Sequence of chain 6.X:
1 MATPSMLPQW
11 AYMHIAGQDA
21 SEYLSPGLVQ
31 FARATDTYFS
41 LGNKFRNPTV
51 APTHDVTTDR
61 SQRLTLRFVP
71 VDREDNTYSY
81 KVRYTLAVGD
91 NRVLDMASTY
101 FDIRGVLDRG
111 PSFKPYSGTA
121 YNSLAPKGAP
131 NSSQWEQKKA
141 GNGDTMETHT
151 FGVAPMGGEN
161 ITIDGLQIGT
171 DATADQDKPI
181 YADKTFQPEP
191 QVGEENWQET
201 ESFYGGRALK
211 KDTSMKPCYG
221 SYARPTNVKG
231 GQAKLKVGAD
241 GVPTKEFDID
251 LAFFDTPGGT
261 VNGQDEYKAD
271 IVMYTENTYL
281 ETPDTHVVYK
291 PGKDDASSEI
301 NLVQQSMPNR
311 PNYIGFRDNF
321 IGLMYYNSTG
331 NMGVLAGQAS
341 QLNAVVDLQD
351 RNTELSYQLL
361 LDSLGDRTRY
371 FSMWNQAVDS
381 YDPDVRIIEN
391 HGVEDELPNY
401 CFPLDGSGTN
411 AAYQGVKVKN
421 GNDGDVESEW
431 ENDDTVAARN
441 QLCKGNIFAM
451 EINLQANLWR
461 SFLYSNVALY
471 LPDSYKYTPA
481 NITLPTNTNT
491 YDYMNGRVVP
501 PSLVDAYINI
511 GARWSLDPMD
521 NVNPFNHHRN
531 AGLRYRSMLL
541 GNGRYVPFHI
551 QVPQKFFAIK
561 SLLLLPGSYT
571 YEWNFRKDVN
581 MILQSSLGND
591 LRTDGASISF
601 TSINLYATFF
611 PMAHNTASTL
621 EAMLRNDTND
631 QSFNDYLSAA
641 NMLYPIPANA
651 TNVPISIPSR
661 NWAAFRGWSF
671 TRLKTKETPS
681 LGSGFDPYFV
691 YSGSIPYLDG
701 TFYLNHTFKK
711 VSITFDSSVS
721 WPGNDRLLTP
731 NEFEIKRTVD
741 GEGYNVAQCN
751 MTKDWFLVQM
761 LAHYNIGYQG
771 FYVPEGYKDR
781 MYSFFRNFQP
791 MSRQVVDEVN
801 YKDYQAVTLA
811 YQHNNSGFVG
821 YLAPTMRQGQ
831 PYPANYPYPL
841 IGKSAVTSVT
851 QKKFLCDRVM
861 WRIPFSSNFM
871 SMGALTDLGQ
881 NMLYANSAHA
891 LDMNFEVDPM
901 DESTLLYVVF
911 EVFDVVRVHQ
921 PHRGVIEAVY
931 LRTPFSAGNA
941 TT

Sequence of chain 6.V:
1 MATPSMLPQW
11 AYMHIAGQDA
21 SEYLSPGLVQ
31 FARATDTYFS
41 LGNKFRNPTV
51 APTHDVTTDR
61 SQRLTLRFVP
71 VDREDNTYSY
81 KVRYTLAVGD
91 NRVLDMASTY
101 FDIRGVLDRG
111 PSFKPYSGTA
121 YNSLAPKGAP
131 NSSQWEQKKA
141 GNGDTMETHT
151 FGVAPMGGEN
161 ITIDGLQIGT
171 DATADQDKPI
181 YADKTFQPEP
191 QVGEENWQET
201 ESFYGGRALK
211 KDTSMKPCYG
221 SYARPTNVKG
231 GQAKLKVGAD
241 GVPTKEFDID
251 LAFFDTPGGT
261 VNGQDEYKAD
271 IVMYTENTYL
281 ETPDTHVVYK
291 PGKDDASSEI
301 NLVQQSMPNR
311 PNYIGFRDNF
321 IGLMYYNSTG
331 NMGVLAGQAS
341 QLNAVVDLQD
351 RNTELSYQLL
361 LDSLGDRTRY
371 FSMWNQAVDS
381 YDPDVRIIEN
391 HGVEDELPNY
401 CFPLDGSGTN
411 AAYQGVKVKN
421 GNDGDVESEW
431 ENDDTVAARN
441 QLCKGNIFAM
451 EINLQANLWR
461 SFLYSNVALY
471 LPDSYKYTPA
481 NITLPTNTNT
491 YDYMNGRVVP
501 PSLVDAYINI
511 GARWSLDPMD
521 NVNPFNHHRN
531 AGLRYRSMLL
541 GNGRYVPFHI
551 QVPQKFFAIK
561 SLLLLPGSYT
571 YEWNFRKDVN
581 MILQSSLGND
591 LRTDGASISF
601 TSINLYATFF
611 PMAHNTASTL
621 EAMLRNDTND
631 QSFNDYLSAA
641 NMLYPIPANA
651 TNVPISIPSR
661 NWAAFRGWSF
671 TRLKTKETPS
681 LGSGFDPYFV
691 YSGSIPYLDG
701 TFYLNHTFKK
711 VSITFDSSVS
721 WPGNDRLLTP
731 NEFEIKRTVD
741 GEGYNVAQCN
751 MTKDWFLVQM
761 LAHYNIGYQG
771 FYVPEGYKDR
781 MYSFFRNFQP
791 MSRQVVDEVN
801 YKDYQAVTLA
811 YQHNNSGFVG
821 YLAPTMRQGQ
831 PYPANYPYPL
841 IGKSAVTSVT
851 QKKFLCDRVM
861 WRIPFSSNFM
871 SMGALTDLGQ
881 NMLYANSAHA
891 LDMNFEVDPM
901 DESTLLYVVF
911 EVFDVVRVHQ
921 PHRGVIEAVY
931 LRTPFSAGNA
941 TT

Binding-site contacts:
Ligand atom C contacts residue ARG666 of chain 6.X at 3.7 Å.
Ligand atom N contacts residue SER871 of chain 6.X at 3.6 Å.
Ligand atom C contacts residue ASN634 of chain 6.X at 3.8 Å.
Ligand atom CD1 contacts residue ARG46 of chain 6.V at 3.9 Å.
Ligand atom OG contacts residue ARG46 of chain 6.V at 3.2 Å.
Ligand atom CD2 contacts residue ALA20 of chain 6.V at 3.8 Å (hydrophobic).
Ligand atom OD1 contacts residue ASN634 of chain 6.X at 3.2 Å (h-bond).
Ligand atom N contacts residue ARG666 of chain 6.X at 3.4 Å.
Ligand atom CG contacts residue ASN634 of chain 6.X at 3.9 Å.
Ligand atom CD1 contacts residue ARG33 of chain 6.V at 3.8 Å.
Ligand atom N contacts residue ARG666 of chain 6.X at 3.4 Å (salt-bridge).
Ligand atom CA contacts residue ARG666 of chain 6.X at 3.6 Å.
Ligand atom CB contacts residue PHE913 of chain 6.X at 3.9 Å (hydrophobic).
Ligand atom O contacts residue ALA874 of chain 6.X at 3.7 Å.
Ligand atom CE1 contacts residue ARG46 of chain 6.V at 3.7 Å.
Ligand atom N contacts residue ALA874 of chain 6.X at 3.8 Å.
Ligand atom O contacts residue ASN43 of chain 6.V at 3.6 Å.
Ligand atom CG2 contacts residue TYR636 of chain 6.X at 3.8 Å (hydrophobic).
Ligand atom OG contacts residue PHE45 of chain 6.V at 3.3 Å (h-bond).
Ligand atom CG contacts residue GLY667 of chain 6.X at 3.7 Å.
Ligand atom CD1 contacts residue SER21 of chain 6.V at 3.4 Å.
Ligand atom N contacts residue GLY873 of chain 6.X at 3.8 Å.
Ligand atom O contacts residue ASN634 of chain 6.X at 3.0 Å (h-bond).
Ligand atom OD2 contacts residue GLU911 of chain 6.X at 3.4 Å (salt-bridge).
Ligand atom OD1 contacts residue GLY667 of chain 6.X at 3.3 Å (h-bond).
Ligand atom OD1 contacts residue ARG666 of chain 6.X at 3.7 Å.
Ligand atom N contacts residue GLY42 of chain 6.V at 3.5 Å (h-bond).
Ligand atom CD1 contacts residue ARG666 of chain 6.X at 3.9 Å.
Ligand atom O contacts residue ARG46 of chain 6.V at 3.9 Å.
Ligand atom CG contacts residue GLU911 of chain 6.X at 3.5 Å.
Ligand atom CB contacts residue ALA874 of chain 6.X at 3.9 Å (hydrophobic).
Ligand atom N contacts residue ARG46 of chain 6.V at 3.9 Å.
Ligand atom CB contacts residue GLU911 of chain 6.X at 3.6 Å.
Ligand atom OD2 contacts residue PRO864 of chain 6.X at 3.6 Å.
Ligand atom OD2 contacts residue GLY667 of chain 6.X at 3.7 Å.
Ligand atom ND2 contacts residue THR49 of chain 6.V at 3.9 Å.
Ligand atom O contacts residue GLY42 of chain 6.V at 3.5 Å.
Ligand atom CB contacts residue GLY42 of chain 6.V at 3.7 Å.
Ligand atom CB contacts residue ARG666 of chain 6.X at 3.9 Å.
Ligand atom CB contacts residue ASN47 of chain 6.V at 3.7 Å.

The small molecule below binds the protein below.
Small molecule (SMILES): CC[C@H](C)[C@H](NC(=O)[C@@H](N)CC(=O)O)C(=O)N[C@@H](CC(N)=O)C(=O)N[C@@H](Cc1ccccc1)C(=O)N[C@@H](CO)C(=O)N[C@@H](CO)C(=O)N[C@H](C=O)CC(C)C